Sequence of chain 2.B:
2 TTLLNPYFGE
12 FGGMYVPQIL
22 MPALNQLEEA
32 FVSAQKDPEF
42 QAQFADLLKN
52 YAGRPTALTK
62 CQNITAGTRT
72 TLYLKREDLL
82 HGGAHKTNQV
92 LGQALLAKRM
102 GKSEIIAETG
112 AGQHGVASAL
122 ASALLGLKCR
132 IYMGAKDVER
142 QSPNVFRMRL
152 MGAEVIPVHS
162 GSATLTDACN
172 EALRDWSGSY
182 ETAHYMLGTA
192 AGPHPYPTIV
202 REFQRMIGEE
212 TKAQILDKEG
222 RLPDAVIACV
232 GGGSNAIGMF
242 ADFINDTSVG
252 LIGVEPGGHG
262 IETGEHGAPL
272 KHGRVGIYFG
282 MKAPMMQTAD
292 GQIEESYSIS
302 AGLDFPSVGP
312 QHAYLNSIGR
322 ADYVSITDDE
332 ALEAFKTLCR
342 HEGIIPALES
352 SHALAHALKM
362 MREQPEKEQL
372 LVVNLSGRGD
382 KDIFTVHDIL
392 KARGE

Binding-site contacts:
Ligand atom C3 contacts residue THR3 of chain 2.B at 3.8 Å.
Ligand atom C2 contacts residue LEU5 of chain 2.B at 4.3 Å (hydrophobic).
Ligand atom C5 contacts residue ASN6 of chain 2.B at 3.9 Å.
Ligand atom C3 contacts residue LEU5 of chain 2.B at 3.9 Å (hydrophobic).
Ligand atom N1 contacts residue LEU5 of chain 2.B at 4.4 Å.
Ligand atom C4 contacts residue THR3 of chain 2.B at 3.5 Å.
Ligand atom N1 contacts residue ASN6 of chain 2.B at 3.6 Å.
Ligand atom C4 contacts residue ASN6 of chain 2.B at 4.1 Å.
Ligand atom C6 contacts residue LEU5 of chain 2.B at 4.2 Å (hydrophobic).
Ligand atom C5 contacts residue LEU5 of chain 2.B at 3.9 Å (hydrophobic).
Ligand atom C4 contacts residue LEU5 of chain 2.B at 3.8 Å (hydrophobic).
Ligand atom C5 contacts residue LEU4 of chain 2.B at 3.4 Å (hydrophobic).
Ligand atom N contacts residue ASN6 of chain 2.B at 3.8 Å.
Ligand atom C2 contacts residue ASN6 of chain 2.B at 3.7 Å.
Ligand atom N contacts residue PRO7 of chain 2.B at 4.1 Å.
Ligand atom C3 contacts residue ASN6 of chain 2.B at 4.1 Å.
Ligand atom C4 contacts residue LEU4 of chain 2.B at 3.6 Å (hydrophobic).
Ligand atom C6 contacts residue ASN6 of chain 2.B at 3.8 Å.

A small-molecule ligand and the protein it binds are described below.
Small molecule (SMILES): Nc1cccc[nH+]1